A protein and the small-molecule ligand that binds it are described below.
Small molecule (SMILES): CC(=O)N[C@H]1[C@H](O[C@H]2[C@H](O)[C@@H](NC(C)=O)CO[C@@H]2CO)O[C@H](CO)[C@@H](O[C@@H]2O[C@H](CO)[C@@H](O)[C@H](O)[C@@H]2O)[C@@H]1O

Sequence of chain 1.B:
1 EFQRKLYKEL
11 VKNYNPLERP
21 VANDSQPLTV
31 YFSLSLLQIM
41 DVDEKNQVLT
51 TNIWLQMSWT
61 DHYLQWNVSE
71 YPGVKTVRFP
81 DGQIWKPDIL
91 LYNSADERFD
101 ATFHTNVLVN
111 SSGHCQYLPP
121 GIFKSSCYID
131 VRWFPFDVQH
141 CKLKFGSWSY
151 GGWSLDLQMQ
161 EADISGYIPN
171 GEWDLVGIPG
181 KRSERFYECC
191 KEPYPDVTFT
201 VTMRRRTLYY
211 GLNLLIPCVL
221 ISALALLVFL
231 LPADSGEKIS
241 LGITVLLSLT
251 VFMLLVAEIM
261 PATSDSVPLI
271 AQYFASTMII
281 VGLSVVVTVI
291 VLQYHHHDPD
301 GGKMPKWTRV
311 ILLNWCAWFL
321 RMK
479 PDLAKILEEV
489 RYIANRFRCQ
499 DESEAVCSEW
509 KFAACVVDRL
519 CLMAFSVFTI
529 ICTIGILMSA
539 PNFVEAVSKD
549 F

Binding-site contacts:
Ligand atom O7 contacts residue ASN110 of chain 1.B at 3.6 Å.
Ligand atom O7 contacts residue HIS114 of chain 1.B at 3.9 Å.
Ligand atom O5 contacts residue SER112 of chain 1.B at 4.2 Å.
Ligand atom C3 contacts residue SER112 of chain 1.B at 3.9 Å.
Ligand atom C2 contacts residue ASN110 of chain 1.B at 2.4 Å.
Ligand atom C7 contacts residue SER112 of chain 1.B at 4.0 Å.
Ligand atom O5 contacts residue ASN110 of chain 1.B at 2.4 Å (h-bond).
Ligand atom C5 contacts residue ASN110 of chain 1.B at 3.6 Å.
Ligand atom C8 contacts residue SER111 of chain 1.B at 2.9 Å.
Ligand atom C8 contacts residue SER112 of chain 1.B at 3.9 Å.
Ligand atom O4 contacts residue HIS114 of chain 1.B at 4.1 Å.
Ligand atom C4 contacts residue ASN110 of chain 1.B at 4.2 Å.
Ligand atom C1 contacts residue ASN110 of chain 1.B at 1.4 Å.
Ligand atom O5 contacts residue HIS114 of chain 1.B at 3.5 Å (h-bond).
Ligand atom O7 contacts residue SER111 of chain 1.B at 4.5 Å.
Ligand atom C7 contacts residue HIS114 of chain 1.B at 4.5 Å.
Ligand atom C4 contacts residue HIS114 of chain 1.B at 3.9 Å.
Ligand atom C6 contacts residue HIS114 of chain 1.B at 4.0 Å.
Ligand atom C3 contacts residue HIS114 of chain 1.B at 3.8 Å.
Ligand atom C3 contacts residue ASN110 of chain 1.B at 3.8 Å.
Ligand atom C7 contacts residue ASN110 of chain 1.B at 3.5 Å.
Ligand atom N2 contacts residue SER112 of chain 1.B at 3.0 Å (h-bond).
Ligand atom N2 contacts residue ASN110 of chain 1.B at 2.9 Å (h-bond).
Ligand atom C7 contacts residue SER111 of chain 1.B at 4.0 Å.
Ligand atom C5 contacts residue SER112 of chain 1.B at 4.5 Å.
Ligand atom C2 contacts residue SER112 of chain 1.B at 3.4 Å.
Ligand atom C1 contacts residue HIS114 of chain 1.B at 3.3 Å.
Ligand atom C2 contacts residue HIS114 of chain 1.B at 4.0 Å.
Ligand atom C1 contacts residue SER112 of chain 1.B at 3.0 Å.
Ligand atom C5 contacts residue HIS114 of chain 1.B at 3.1 Å.